The small molecule below binds the protein below.
Small molecule (SMILES): CC(=O)N[C@@H]1[C@@H](O)[C@H](O)[C@@H](CO)O[C@H]1O

Sequence of chain 1.H:
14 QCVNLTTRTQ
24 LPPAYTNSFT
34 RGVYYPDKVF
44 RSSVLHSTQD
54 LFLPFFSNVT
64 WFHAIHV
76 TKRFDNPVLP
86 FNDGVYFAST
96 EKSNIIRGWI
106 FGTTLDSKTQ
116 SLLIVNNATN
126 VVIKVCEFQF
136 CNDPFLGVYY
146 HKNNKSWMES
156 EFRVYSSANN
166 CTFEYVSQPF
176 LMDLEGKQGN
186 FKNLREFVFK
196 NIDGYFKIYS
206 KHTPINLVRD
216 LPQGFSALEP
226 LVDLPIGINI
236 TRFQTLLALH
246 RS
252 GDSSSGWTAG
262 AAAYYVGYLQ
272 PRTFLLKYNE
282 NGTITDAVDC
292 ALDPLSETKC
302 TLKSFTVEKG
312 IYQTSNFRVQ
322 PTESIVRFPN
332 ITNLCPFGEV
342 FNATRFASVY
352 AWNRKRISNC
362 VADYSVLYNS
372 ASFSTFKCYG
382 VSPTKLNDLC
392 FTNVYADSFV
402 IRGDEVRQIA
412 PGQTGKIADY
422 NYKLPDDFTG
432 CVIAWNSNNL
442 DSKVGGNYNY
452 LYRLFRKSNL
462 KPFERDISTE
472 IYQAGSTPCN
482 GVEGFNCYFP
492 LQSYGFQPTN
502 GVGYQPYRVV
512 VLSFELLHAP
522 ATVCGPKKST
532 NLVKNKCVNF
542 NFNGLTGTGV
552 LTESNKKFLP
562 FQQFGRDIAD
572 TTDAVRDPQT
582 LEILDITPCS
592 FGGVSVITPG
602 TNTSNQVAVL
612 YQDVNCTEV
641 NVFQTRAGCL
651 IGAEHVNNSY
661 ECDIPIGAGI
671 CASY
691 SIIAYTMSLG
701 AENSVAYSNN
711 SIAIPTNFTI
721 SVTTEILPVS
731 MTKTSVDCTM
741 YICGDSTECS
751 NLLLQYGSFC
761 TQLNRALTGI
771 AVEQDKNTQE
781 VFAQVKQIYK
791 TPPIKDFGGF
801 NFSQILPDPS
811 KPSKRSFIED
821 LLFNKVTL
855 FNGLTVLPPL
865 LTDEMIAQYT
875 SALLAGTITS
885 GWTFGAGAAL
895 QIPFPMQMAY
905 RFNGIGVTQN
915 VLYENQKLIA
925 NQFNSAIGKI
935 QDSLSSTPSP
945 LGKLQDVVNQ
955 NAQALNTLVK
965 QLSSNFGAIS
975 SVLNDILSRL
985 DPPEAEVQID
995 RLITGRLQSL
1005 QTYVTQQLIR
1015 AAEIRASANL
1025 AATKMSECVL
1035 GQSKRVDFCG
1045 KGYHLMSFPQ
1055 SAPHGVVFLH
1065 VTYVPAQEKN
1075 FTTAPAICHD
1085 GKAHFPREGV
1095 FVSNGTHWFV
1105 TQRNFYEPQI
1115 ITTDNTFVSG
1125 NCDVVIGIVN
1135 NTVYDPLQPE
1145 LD

Binding-site contacts:
Ligand atom C7 contacts residue GLY1131 of chain 1.H at 4.1 Å.
Ligand atom C2 contacts residue ASN709 of chain 1.H at 2.6 Å.
Ligand atom O7 contacts residue PRO1079 of chain 1.H at 4.4 Å.
Ligand atom O7 contacts residue GLY1131 of chain 1.H at 3.1 Å.
Ligand atom C3 contacts residue ASN710 of chain 1.H at 4.2 Å.
Ligand atom O7 contacts residue ASN709 of chain 1.H at 4.2 Å.
Ligand atom C2 contacts residue ASN710 of chain 1.H at 4.3 Å.
Ligand atom C8 contacts residue ASN709 of chain 1.H at 3.0 Å.
Ligand atom C8 contacts residue THR1077 of chain 1.H at 4.1 Å.
Ligand atom O3 contacts residue GLY1131 of chain 1.H at 3.6 Å.
Ligand atom N2 contacts residue ASN709 of chain 1.H at 3.0 Å.
Ligand atom C1 contacts residue ASN709 of chain 1.H at 1.5 Å.
Ligand atom O7 contacts residue ILE1130 of chain 1.H at 4.0 Å.
Ligand atom O5 contacts residue ASN709 of chain 1.H at 2.2 Å (h-bond).
Ligand atom C7 contacts residue ASN709 of chain 1.H at 3.5 Å.
Ligand atom C4 contacts residue ASN709 of chain 1.H at 4.2 Å.
Ligand atom N2 contacts residue ASN710 of chain 1.H at 3.8 Å.
Ligand atom C5 contacts residue ASN709 of chain 1.H at 3.5 Å.
Ligand atom C3 contacts residue ASN709 of chain 1.H at 3.9 Å.
Ligand atom C7 contacts residue ASN710 of chain 1.H at 4.2 Å.
Ligand atom C1 contacts residue ASN710 of chain 1.H at 4.2 Å.
Ligand atom C8 contacts residue ASN710 of chain 1.H at 3.7 Å.
Ligand atom O6 contacts residue ASN709 of chain 1.H at 4.4 Å.
Ligand atom C8 contacts residue PRO1079 of chain 1.H at 4.0 Å (hydrophobic).